Sequence of chain 1.O:
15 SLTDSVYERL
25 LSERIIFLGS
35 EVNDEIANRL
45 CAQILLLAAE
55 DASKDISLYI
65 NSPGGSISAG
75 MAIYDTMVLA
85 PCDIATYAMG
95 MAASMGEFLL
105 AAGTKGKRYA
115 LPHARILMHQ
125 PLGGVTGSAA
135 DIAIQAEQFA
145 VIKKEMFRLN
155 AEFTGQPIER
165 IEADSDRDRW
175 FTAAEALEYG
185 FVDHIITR

Binding-site contacts:
Ligand atom O contacts residue SER98 of chain 1.Q at 3.3 Å.
Ligand atom C2 contacts residue LEU126 of chain 1.Q at 3.5 Å (hydrophobic).
Ligand atom N contacts residue LEU126 of chain 1.Q at 2.9 Å (h-bond).
Ligand atom C contacts residue ILE71 of chain 1.Q at 3.8 Å (hydrophobic).
Ligand atom N contacts residue GLY69 of chain 1.Q at 2.8 Å (h-bond).
Ligand atom C contacts residue ILE71 of chain 1.Q at 3.9 Å (hydrophobic).
Ligand atom O contacts residue HIS123 of chain 1.Q at 3.4 Å (h-bond).
Ligand atom C contacts residue MET99 of chain 1.Q at 4.1 Å (hydrophobic).
Ligand atom O1 contacts residue ILE71 of chain 1.Q at 2.9 Å (h-bond).
Ligand atom C contacts residue LEU126 of chain 1.Q at 3.7 Å (hydrophobic).
Ligand atom CD2 contacts residue GLN124 of chain 1.Q at 3.5 Å.
Ligand atom CA contacts residue LEU126 of chain 1.Q at 3.5 Å (hydrophobic).
Ligand atom C2 contacts residue GLY127 of chain 1.Q at 3.9 Å.
Ligand atom C2 contacts residue PHE147 of chain 1.C at 4.1 Å (hydrophobic).
Ligand atom O contacts residue PRO125 of chain 1.Q at 3.3 Å.
Ligand atom C contacts residue HIS123 of chain 1.Q at 4.0 Å.
Ligand atom CD2 contacts residue HIS123 of chain 1.Q at 3.0 Å.
Ligand atom OXT contacts residue GLY69 of chain 1.Q at 2.8 Å (h-bond).
Ligand atom C3 contacts residue PHE147 of chain 1.C at 4.0 Å (hydrophobic).
Ligand atom C contacts residue SER98 of chain 1.Q at 3.2 Å.
Ligand atom CD2 contacts residue PRO125 of chain 1.Q at 3.5 Å (hydrophobic).
Ligand atom C3 contacts residue PHE143 of chain 1.Q at 3.7 Å (hydrophobic).
Ligand atom C1 contacts residue LEU126 of chain 1.Q at 4.0 Å (hydrophobic).
Ligand atom OXT contacts residue SER98 of chain 1.Q at 2.9 Å.
Ligand atom CD1 contacts residue MET150 of chain 1.Q at 3.7 Å (hydrophobic).
Ligand atom N contacts residue ILE71 of chain 1.Q at 3.9 Å.
Ligand atom C contacts residue LEU126 of chain 1.Q at 3.9 Å (hydrophobic).
Ligand atom C contacts residue GLY69 of chain 1.Q at 3.6 Å.
Ligand atom C5 contacts residue ARG119 of chain 1.O at 4.1 Å.
Ligand atom C5 contacts residue ILE146 of chain 1.Q at 4.0 Å (hydrophobic).
Ligand atom CB contacts residue MET99 of chain 1.Q at 3.8 Å (hydrophobic).
Ligand atom O1 contacts residue SER70 of chain 1.Q at 3.9 Å.
Ligand atom O contacts residue LEU126 of chain 1.Q at 2.8 Å (h-bond).
Ligand atom OXT contacts residue GLY68 of chain 1.Q at 3.4 Å.
Ligand atom OXT contacts residue MET99 of chain 1.Q at 3.3 Å (h-bond).
Ligand atom CB contacts residue GLY69 of chain 1.Q at 4.1 Å.
Ligand atom C4 contacts residue PHE143 of chain 1.Q at 3.8 Å (hydrophobic).
Ligand atom O contacts residue ILE71 of chain 1.Q at 4.1 Å.
Ligand atom CA contacts residue GLY69 of chain 1.Q at 3.6 Å.
Ligand atom CB contacts residue LEU126 of chain 1.Q at 3.7 Å (hydrophobic).

Sequence of chain 1.Q:
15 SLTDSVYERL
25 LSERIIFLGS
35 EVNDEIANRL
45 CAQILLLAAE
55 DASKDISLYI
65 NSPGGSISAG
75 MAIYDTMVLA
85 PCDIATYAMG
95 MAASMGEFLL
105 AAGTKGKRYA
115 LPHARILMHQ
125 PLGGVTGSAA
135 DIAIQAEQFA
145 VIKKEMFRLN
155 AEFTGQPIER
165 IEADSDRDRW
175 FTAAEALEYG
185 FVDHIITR

Sequence of chain 1.C:
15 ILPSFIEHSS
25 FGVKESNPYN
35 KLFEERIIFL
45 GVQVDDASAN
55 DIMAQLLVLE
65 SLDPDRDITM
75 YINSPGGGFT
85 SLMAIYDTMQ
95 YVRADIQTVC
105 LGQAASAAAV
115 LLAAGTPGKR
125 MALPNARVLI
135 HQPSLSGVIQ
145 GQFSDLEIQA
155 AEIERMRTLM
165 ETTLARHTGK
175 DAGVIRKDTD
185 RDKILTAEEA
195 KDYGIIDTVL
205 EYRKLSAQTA

This small molecule binds to this protein.
Small molecule (SMILES): CC(C)C[C@H](NC(=O)[C@H](CC(C)C)NC(=O)c1ccccc1)C(=O)O